Sequence of chain 1.C:
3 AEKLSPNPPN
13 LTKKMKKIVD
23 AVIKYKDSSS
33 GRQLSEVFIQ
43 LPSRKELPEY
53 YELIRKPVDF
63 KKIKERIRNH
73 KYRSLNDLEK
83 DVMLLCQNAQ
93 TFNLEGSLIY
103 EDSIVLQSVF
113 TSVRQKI

Binding-site contacts:
Ligand atom C5 contacts residue VAL60 of chain 1.C at 3.6 Å (hydrophobic).
Ligand atom C contacts residue ASN95 of chain 1.C at 3.8 Å.
Ligand atom C7 contacts residue TYR52 of chain 1.C at 4.0 Å (hydrophobic).
Ligand atom C8 contacts residue LEU43 of chain 1.C at 3.6 Å (hydrophobic).
Ligand atom C13 contacts residue PRO44 of chain 1.C at 4.0 Å (hydrophobic).
Ligand atom C4 contacts residue VAL39 of chain 1.C at 3.4 Å (hydrophobic).
Ligand atom C15 contacts residue PRO44 of chain 1.C at 4.0 Å (hydrophobic).
Ligand atom N1 contacts residue PHE94 of chain 1.C at 3.4 Å.
Ligand atom C6 contacts residue LEU87 of chain 1.C at 4.0 Å (hydrophobic).
Ligand atom C5 contacts residue PHE40 of chain 1.C at 3.6 Å (hydrophobic).
Ligand atom C8 contacts residue PHE40 of chain 1.C at 4.0 Å (hydrophobic).
Ligand atom C6 contacts residue PHE40 of chain 1.C at 3.7 Å (hydrophobic).
Ligand atom N contacts residue ILE101 of chain 1.C at 3.7 Å.
Ligand atom N3 contacts residue VAL39 of chain 1.C at 3.7 Å.
Ligand atom C6 contacts residue VAL60 of chain 1.C at 3.4 Å (hydrophobic).
Ligand atom C contacts residue PHE94 of chain 1.C at 3.8 Å (hydrophobic).
Ligand atom N contacts residue PHE94 of chain 1.C at 3.7 Å.
Ligand atom C7 contacts residue LEU43 of chain 1.C at 4.0 Å (hydrophobic).
Ligand atom C5 contacts residue LEU43 of chain 1.C at 3.7 Å (hydrophobic).
Ligand atom C contacts residue ILE101 of chain 1.C at 3.7 Å (hydrophobic).
Ligand atom C9 contacts residue ILE101 of chain 1.C at 4.1 Å (hydrophobic).
Ligand atom C5 contacts residue ASP61 of chain 1.C at 3.7 Å.
Ligand atom N2 contacts residue ILE101 of chain 1.C at 4.0 Å.
Ligand atom C14 contacts residue PRO44 of chain 1.C at 3.8 Å (hydrophobic).
Ligand atom C15 contacts residue LEU49 of chain 1.C at 3.9 Å (hydrophobic).
Ligand atom N1 contacts residue ASN95 of chain 1.C at 2.8 Å (h-bond).
Ligand atom N3 contacts residue LEU43 of chain 1.C at 3.9 Å.
Ligand atom C11 contacts residue VAL39 of chain 1.C at 3.8 Å (hydrophobic).
Ligand atom N1 contacts residue ILE101 of chain 1.C at 4.0 Å.
Ligand atom C4 contacts residue LEU43 of chain 1.C at 3.4 Å (hydrophobic).
Ligand atom C7 contacts residue PHE40 of chain 1.C at 3.7 Å (hydrophobic).
Ligand atom N contacts residue ASN95 of chain 1.C at 3.1 Å (h-bond).
Ligand atom N2 contacts residue ASN95 of chain 1.C at 3.4 Å (h-bond).
Ligand atom N2 contacts residue TYR52 of chain 1.C at 4.0 Å.
Ligand atom C3 contacts residue VAL39 of chain 1.C at 3.6 Å (hydrophobic).
Ligand atom C3 contacts residue LEU43 of chain 1.C at 3.4 Å (hydrophobic).
Ligand atom N3 contacts residue PRO44 of chain 1.C at 4.0 Å.
Ligand atom C6 contacts residue LEU43 of chain 1.C at 4.0 Å (hydrophobic).
Ligand atom C4 contacts residue PHE40 of chain 1.C at 3.7 Å (hydrophobic).
Ligand atom C14 contacts residue LEU49 of chain 1.C at 4.0 Å (hydrophobic).

The small molecule below binds the protein below.
Small molecule (SMILES): Nc1nnc2c([nH]c3ccccc32)c1-c1ccccc1